Sequence of chain 3.A:
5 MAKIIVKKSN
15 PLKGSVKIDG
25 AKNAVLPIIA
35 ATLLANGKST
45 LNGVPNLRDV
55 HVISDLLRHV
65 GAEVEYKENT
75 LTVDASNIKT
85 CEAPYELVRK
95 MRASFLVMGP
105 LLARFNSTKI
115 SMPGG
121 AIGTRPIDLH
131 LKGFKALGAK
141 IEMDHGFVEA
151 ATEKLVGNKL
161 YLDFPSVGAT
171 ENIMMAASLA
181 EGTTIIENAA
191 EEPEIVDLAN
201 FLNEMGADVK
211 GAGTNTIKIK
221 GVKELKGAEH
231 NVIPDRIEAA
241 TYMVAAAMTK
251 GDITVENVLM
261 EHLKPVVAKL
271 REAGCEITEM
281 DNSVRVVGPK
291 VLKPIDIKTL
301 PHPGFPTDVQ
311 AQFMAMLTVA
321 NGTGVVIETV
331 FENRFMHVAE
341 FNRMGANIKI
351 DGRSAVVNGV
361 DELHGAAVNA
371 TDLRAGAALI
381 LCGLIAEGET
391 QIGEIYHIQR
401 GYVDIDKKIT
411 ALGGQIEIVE

Binding-site contacts:
Ligand atom O3D contacts residue VAL330 of chain 3.A at 2.6 Å (h-bond).
Ligand atom O2E contacts residue ASN27 of chain 3.A at 3.1 Å (h-bond).
Ligand atom O2D contacts residue ARG125 of chain 3.A at 3.3 Å.
Ligand atom O3 contacts residue ASN27 of chain 3.A at 3.2 Å (h-bond).
Ligand atom C1E contacts residue LYS26 of chain 3.A at 3.5 Å.
Ligand atom O1A contacts residue VAL167 of chain 3.A at 2.8 Å (h-bond).
Ligand atom C2 contacts residue ASN27 of chain 3.A at 3.6 Å.
Ligand atom C4U contacts residue ASP128 of chain 3.A at 3.6 Å.
Ligand atom C5U contacts residue SER166 of chain 3.A at 3.3 Å.
Ligand atom O4U contacts residue ASP128 of chain 3.A at 3.4 Å (salt-bridge).
Ligand atom C4U contacts residue PRO126 of chain 3.A at 3.0 Å (hydrophobic).
Ligand atom C7 contacts residue ASN27 of chain 3.A at 3.4 Å.
Ligand atom C3D contacts residue VAL330 of chain 3.A at 3.4 Å (hydrophobic).
Ligand atom O2E contacts residue LYS26 of chain 3.A at 2.7 Å (salt-bridge).
Ligand atom O1B contacts residue EDO1 of chain 3.C at 3.6 Å (h-bond).
Ligand atom O1B contacts residue VAL167 of chain 3.A at 3.5 Å.
Ligand atom O4U contacts residue ILE127 of chain 3.A at 3.2 Å.
Ligand atom O4U contacts residue HIS130 of chain 3.A at 3.6 Å.
Ligand atom O1E contacts residue LYS26 of chain 3.A at 3.6 Å (salt-bridge).
Ligand atom C5U contacts residue PRO126 of chain 3.A at 3.4 Å (hydrophobic).
Ligand atom N2 contacts residue ASN27 of chain 3.A at 3.6 Å (h-bond).
Ligand atom O4U contacts residue LEU129 of chain 3.A at 2.8 Å (h-bond).
Ligand atom O4 contacts residue PHE331 of chain 3.A at 3.3 Å.
Ligand atom N3U contacts residue PRO126 of chain 3.A at 3.1 Å (h-bond).
Ligand atom O3 contacts residue ASP308 of chain 3.A at 3.4 Å (salt-bridge).
Ligand atom O1A contacts residue SER166 of chain 3.A at 3.4 Å.
Ligand atom O2A contacts residue VAL167 of chain 3.A at 3.6 Å (h-bond).
Ligand atom O4 contacts residue ASP308 of chain 3.A at 2.7 Å (salt-bridge).
Ligand atom O7 contacts residue ASN27 of chain 3.A at 3.1 Å.
Ligand atom O2B contacts residue EDO1 of chain 3.C at 2.7 Å (h-bond).
Ligand atom C4 contacts residue ASP308 of chain 3.A at 3.4 Å.
Ligand atom O2B contacts residue ARG125 of chain 3.A at 2.9 Å (salt-bridge).
Ligand atom O2A contacts residue GLY168 of chain 3.A at 3.6 Å (h-bond).
Ligand atom O2D contacts residue THR124 of chain 3.A at 3.4 Å (h-bond).
Ligand atom N3U contacts residue ASP128 of chain 3.A at 2.8 Å (salt-bridge).
Ligand atom O2D contacts residue PRO126 of chain 3.A at 3.4 Å.
Ligand atom O1B contacts residue GLY168 of chain 3.A at 2.8 Å (h-bond).
Ligand atom O1 contacts residue ARG125 of chain 3.A at 3.4 Å (salt-bridge).
Ligand atom O4U contacts residue PRO126 of chain 3.A at 3.4 Å (h-bond).
Ligand atom O2A contacts residue SER166 of chain 3.A at 2.6 Å (h-bond).

A protein and the small-molecule ligand that binds it are described below.
Small molecule (SMILES): CC(=O)N[C@H]1[C@@H](O[P](=O)(O)O[P](=O)(O)OC[C@H]2O[C@@H](n3ccc(=O)[nH]c3=O)[C@H](O)[C@@H]2O)O[C@H](CO)[C@@H](O)[C@@H]1O[C@H](C)C(=O)O